Binding-site contacts:
Ligand atom C7 contacts residue ASN26 of chain 1.B at 3.3 Å.
Ligand atom C7 contacts residue GLN1 of chain 1.B at 4.5 Å.
Ligand atom O5 contacts residue ASN26 of chain 1.B at 2.3 Å (h-bond).
Ligand atom C8 contacts residue TYR25 of chain 1.B at 3.9 Å (hydrophobic).
Ligand atom O7 contacts residue ASN26 of chain 1.B at 3.4 Å (h-bond).
Ligand atom O6 contacts residue GLN1 of chain 1.B at 3.6 Å.
Ligand atom N2 contacts residue ASN26 of chain 1.B at 2.9 Å (h-bond).
Ligand atom O7 contacts residue GLN1 of chain 1.B at 3.7 Å.
Ligand atom C4 contacts residue GLN1 of chain 1.B at 3.7 Å.
Ligand atom O5 contacts residue GLN1 of chain 1.B at 3.0 Å (h-bond).
Ligand atom C1 contacts residue GLN1 of chain 1.B at 3.8 Å.
Ligand atom C5 contacts residue ASN26 of chain 1.B at 3.6 Å.
Ligand atom C3 contacts residue ASN26 of chain 1.B at 3.8 Å.
Ligand atom C4 contacts residue ASN26 of chain 1.B at 4.3 Å.
Ligand atom C4 contacts residue ASN26 of chain 1.B at 4.2 Å.
Ligand atom O5 contacts residue ASN26 of chain 1.B at 4.5 Å.
Ligand atom C1 contacts residue ASN26 of chain 1.B at 1.4 Å.
Ligand atom C6 contacts residue ASN26 of chain 1.B at 3.6 Å.
Ligand atom C3 contacts residue GLN1 of chain 1.B at 3.8 Å.
Ligand atom C5 contacts residue GLN1 of chain 1.B at 3.9 Å.
Ligand atom O3 contacts residue GLN1 of chain 1.B at 3.7 Å.
Ligand atom C8 contacts residue GLN3 of chain 1.B at 4.3 Å.
Ligand atom C2 contacts residue GLN1 of chain 1.B at 3.5 Å.
Ligand atom C5 contacts residue ASN26 of chain 1.B at 3.5 Å.
Ligand atom C6 contacts residue GLN1 of chain 1.B at 3.6 Å.
Ligand atom C8 contacts residue ASN26 of chain 1.B at 4.4 Å.
Ligand atom C2 contacts residue ASN26 of chain 1.B at 2.5 Å.
Ligand atom O7 contacts residue GLN3 of chain 1.B at 3.7 Å.
Ligand atom C7 contacts residue GLN3 of chain 1.B at 4.4 Å.

The small molecule below binds the protein below.
Small molecule (SMILES): CC(=O)N[C@H]1[C@H](O[C@H]2[C@H](O)[C@@H](NC(C)=O)CO[C@@H]2CO[C@@H]2O[C@@H](C)[C@@H](O)[C@@H](O)[C@@H]2O)O[C@H](CO)[C@@H](O[C@@H]2O[C@H](CO[C@H]3O[C@H](CO)[C@@H](O)[C@H](O)[C@@H]3O)[C@@H](O)[C@H](O)[C@@H]2O)[C@@H]1O

Sequence of chain 1.B:
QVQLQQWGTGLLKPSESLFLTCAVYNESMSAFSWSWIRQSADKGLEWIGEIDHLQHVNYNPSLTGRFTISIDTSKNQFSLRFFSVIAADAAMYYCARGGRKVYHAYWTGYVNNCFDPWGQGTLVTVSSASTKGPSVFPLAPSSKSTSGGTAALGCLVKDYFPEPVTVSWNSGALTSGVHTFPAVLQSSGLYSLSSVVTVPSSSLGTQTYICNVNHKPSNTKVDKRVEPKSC